Binding-site contacts:
Ligand atom O28 contacts residue ASN240 of chain 1.A at 2.7 Å (h-bond).
Ligand atom CO contacts residue CYN1 of chain 1.K at 1.9 Å.
Ligand atom O34 contacts residue GLY414 of chain 1.A at 3.3 Å (h-bond).
Ligand atom N52 contacts residue ASN396 of chain 1.A at 3.1 Å (h-bond).
Ligand atom N21 contacts residue CYN1 of chain 1.J at 2.8 Å.
Ligand atom C1 contacts residue CYN1 of chain 1.K at 3.4 Å.
Ligand atom N40 contacts residue LEU411 of chain 1.A at 3.2 Å (h-bond).
Ligand atom C11 contacts residue CYN1 of chain 1.K at 3.4 Å.
Ligand atom O39 contacts residue GLU403 of chain 1.A at 3.4 Å.
Ligand atom N23 contacts residue CYN1 of chain 1.J at 2.7 Å.
Ligand atom O44 contacts residue ILE386 of chain 1.A at 3.1 Å (h-bond).
Ligand atom C47 contacts residue TYR385 of chain 1.A at 3.0 Å (hydrophobic).
Ligand atom N22 contacts residue CYN1 of chain 1.K at 2.7 Å.
Ligand atom O63 contacts residue GLN289 of chain 1.A at 2.9 Å (h-bond).
Ligand atom O58 contacts residue GLN146 of chain 1.A at 2.7 Å (h-bond).
Ligand atom N21 contacts residue CYN1 of chain 1.K at 2.7 Å.
Ligand atom N24 contacts residue CYN1 of chain 1.J at 2.7 Å.
Ligand atom C19 contacts residue CYN1 of chain 1.J at 3.3 Å.
Ligand atom N40 contacts residue LEU404 of chain 1.A at 3.0 Å (h-bond).
Ligand atom N29 contacts residue SER243 of chain 1.A at 3.4 Å.
Ligand atom N33 contacts residue PHE242 of chain 1.A at 3.3 Å.
Ligand atom C27 contacts residue ASN240 of chain 1.A at 3.4 Å.
Ligand atom N45 contacts residue TRP402 of chain 1.A at 3.3 Å (h-bond).
Ligand atom N45 contacts residue ILE386 of chain 1.A at 2.8 Å (h-bond).
Ligand atom O51 contacts residue ASN143 of chain 1.A at 3.0 Å (h-bond).
Ligand atom O51 contacts residue THR142 of chain 1.A at 3.2 Å (h-bond).
Ligand atom C20 contacts residue CYN1 of chain 1.K at 3.1 Å.
Ligand atom C53 contacts residue ASN143 of chain 1.A at 3.3 Å.
Ligand atom C9 contacts residue CYN1 of chain 1.K at 3.4 Å.
Ligand atom C9 contacts residue CYN1 of chain 1.J at 3.4 Å.
Ligand atom N23 contacts residue CYN1 of chain 1.K at 2.7 Å.
Ligand atom N22 contacts residue CYN1 of chain 1.J at 2.6 Å.
Ligand atom N29 contacts residue ASP186 of chain 1.A at 2.9 Å (salt-bridge).
Ligand atom O39 contacts residue LEU404 of chain 1.A at 2.5 Å (h-bond).
Ligand atom CO contacts residue CYN1 of chain 1.J at 1.9 Å.
Ligand atom C42 contacts residue TRP402 of chain 1.A at 3.0 Å (hydrophobic).
Ligand atom N24 contacts residue CYN1 of chain 1.K at 2.8 Å.
Ligand atom O58 contacts residue ASN143 of chain 1.A at 3.3 Å (h-bond).
Ligand atom N29 contacts residue ASN240 of chain 1.A at 3.1 Å (h-bond).
Ligand atom O63 contacts residue ASP186 of chain 1.A at 3.4 Å (salt-bridge).

A protein and the small-molecule ligand that binds it are described below.
Small molecule (SMILES): CC1=C2[N-]3->[Co+2]45<-N6=C1[C@@H](CCC(N)=O)C(C)(C)C6=CC1=N->4C(=C(C)C4=N->5[C@@](C)([C@H]3[C@H](CC(N)=O)[C@@]2(C)CCC(=O)NC[C@@H](C)O)[C@@](C)(CC(N)=O)[C@@H]4CCC(N)=O)[C@@](C)(CC(N)=O)[C@@H]1CCC(N)=O

Sequence of chain 1.A:
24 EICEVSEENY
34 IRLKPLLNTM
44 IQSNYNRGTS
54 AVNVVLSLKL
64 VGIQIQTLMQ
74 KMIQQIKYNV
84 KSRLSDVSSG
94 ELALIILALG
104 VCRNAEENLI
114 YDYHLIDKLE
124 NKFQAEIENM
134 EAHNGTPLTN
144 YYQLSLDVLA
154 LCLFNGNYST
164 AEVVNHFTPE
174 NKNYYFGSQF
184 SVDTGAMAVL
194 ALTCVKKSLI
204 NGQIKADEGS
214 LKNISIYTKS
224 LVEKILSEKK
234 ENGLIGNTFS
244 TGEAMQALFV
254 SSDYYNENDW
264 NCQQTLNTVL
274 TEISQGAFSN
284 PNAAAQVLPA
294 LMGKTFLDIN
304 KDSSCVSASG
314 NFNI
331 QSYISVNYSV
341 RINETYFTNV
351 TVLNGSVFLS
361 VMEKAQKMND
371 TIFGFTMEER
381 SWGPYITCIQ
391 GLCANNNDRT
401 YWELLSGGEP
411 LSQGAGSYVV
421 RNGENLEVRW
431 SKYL